Sequence of chain 1.T:
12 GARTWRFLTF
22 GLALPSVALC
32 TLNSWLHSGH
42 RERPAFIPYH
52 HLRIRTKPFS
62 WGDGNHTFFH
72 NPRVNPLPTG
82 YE

Binding-site contacts:
Ligand atom C18 contacts residue PHE69 of chain 1.T at 3.7 Å (hydrophobic).
Ligand atom C37 contacts residue LEU43 of chain 1.P at 4.5 Å (hydrophobic).
Ligand atom C43 contacts residue LEU31 of chain 1.P at 4.0 Å (hydrophobic).
Ligand atom C18 contacts residue TRP34 of chain 1.P at 4.1 Å (hydrophobic).
Ligand atom C22 contacts residue PHE69 of chain 1.T at 4.1 Å (hydrophobic).
Ligand atom C37 contacts residue LEU47 of chain 1.P at 4.2 Å (hydrophobic).
Ligand atom C22 contacts residue MET40 of chain 1.P at 4.5 Å (hydrophobic).
Ligand atom C28 contacts residue TRP34 of chain 1.P at 4.3 Å (hydrophobic).
Ligand atom O16 contacts residue MET40 of chain 1.P at 4.4 Å.
Ligand atom C19 contacts residue TRP34 of chain 1.P at 3.8 Å (hydrophobic).
Ligand atom C43 contacts residue LEU47 of chain 1.P at 4.5 Å (hydrophobic).
Ligand atom C31 contacts residue LEU43 of chain 1.P at 3.8 Å (hydrophobic).
Ligand atom C25 contacts residue TRP34 of chain 1.P at 3.8 Å (hydrophobic).
Ligand atom C40 contacts residue LEU31 of chain 1.P at 4.4 Å (hydrophobic).
Ligand atom C18 contacts residue MET40 of chain 1.P at 4.3 Å (hydrophobic).
Ligand atom C25 contacts residue LEU43 of chain 1.P at 4.2 Å (hydrophobic).
Ligand atom C19 contacts residue MET40 of chain 1.P at 3.4 Å (hydrophobic).
Ligand atom C25 contacts residue MET40 of chain 1.P at 4.3 Å (hydrophobic).
Ligand atom C22 contacts residue TRP34 of chain 1.P at 3.9 Å (hydrophobic).

The small molecule below binds the protein below.
Small molecule (SMILES): CCCCCCCCCCO[C@@H]1O[C@H](CO)[C@@H](O[C@H]2O[C@H](CO)[C@@H](O)[C@H](O)[C@H]2O)[C@H](O)[C@H]1O

Sequence of chain 1.P:
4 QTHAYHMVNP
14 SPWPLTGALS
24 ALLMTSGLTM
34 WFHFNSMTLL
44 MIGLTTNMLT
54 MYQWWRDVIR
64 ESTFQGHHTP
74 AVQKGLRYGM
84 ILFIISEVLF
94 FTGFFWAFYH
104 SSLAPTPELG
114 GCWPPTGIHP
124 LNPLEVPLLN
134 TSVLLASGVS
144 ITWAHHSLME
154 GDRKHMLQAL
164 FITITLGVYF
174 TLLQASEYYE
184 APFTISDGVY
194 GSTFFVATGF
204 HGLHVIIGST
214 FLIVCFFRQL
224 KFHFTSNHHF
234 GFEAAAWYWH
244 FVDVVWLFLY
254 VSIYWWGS